Binding-site contacts:
Ligand atom C19 contacts residue GLN412 of chain 1.A at 3.2 Å.
Ligand atom C23 contacts residue LEU420 of chain 1.A at 4.2 Å (hydrophobic).
Ligand atom C25 contacts residue PHE421 of chain 1.A at 4.0 Å (hydrophobic).
Ligand atom C24 contacts residue LEU420 of chain 1.A at 3.8 Å (hydrophobic).
Ligand atom C5 contacts residue GLN412 of chain 1.A at 4.4 Å.
Ligand atom C10 contacts residue GLN412 of chain 1.A at 4.4 Å.
Ligand atom C18 contacts residue GLN412 of chain 1.A at 4.0 Å.
Ligand atom C27 contacts residue TYR417 of chain 1.A at 4.1 Å (hydrophobic).
Ligand atom C12 contacts residue VAL413 of chain 1.A at 3.9 Å (hydrophobic).
Ligand atom C18 contacts residue VAL413 of chain 1.A at 4.2 Å (hydrophobic).
Ligand atom C23 contacts residue TYR417 of chain 1.A at 4.5 Å (hydrophobic).
Ligand atom C26 contacts residue PHE421 of chain 1.A at 3.7 Å (hydrophobic).
Ligand atom C25 contacts residue LEU420 of chain 1.A at 4.3 Å (hydrophobic).
Ligand atom C18 contacts residue HIS416 of chain 1.A at 3.8 Å.
Ligand atom C26 contacts residue LEU420 of chain 1.A at 4.5 Å (hydrophobic).
Ligand atom C27 contacts residue PHE421 of chain 1.A at 4.1 Å (hydrophobic).
Ligand atom C4 contacts residue GLN412 of chain 1.A at 4.1 Å.
Ligand atom C11 contacts residue VAL413 of chain 1.A at 3.6 Å (hydrophobic).
Ligand atom C2 contacts residue GLN412 of chain 1.A at 4.4 Å.

The small molecule below binds the protein below.
Small molecule (SMILES): CC(C)CCC[C@@H](C)[C@H]1CC[C@H]2[C@@H]3CC=C4C[C@@H](O)CC[C@]4(C)[C@H]3CC[C@]12C

Sequence of chain 1.A:
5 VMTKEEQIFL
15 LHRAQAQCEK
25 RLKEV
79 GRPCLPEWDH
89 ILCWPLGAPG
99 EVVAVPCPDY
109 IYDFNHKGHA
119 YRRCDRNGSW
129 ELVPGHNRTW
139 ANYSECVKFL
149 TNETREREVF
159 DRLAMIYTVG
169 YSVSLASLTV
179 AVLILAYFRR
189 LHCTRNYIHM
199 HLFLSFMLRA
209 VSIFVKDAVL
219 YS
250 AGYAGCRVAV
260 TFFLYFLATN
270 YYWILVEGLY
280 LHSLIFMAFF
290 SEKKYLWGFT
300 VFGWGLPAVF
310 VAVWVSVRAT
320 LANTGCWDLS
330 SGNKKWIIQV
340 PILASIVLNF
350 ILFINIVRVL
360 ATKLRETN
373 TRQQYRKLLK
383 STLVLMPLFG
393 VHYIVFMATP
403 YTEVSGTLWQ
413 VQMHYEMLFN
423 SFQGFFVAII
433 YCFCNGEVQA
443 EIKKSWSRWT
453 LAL